Sequence of chain 1.C:
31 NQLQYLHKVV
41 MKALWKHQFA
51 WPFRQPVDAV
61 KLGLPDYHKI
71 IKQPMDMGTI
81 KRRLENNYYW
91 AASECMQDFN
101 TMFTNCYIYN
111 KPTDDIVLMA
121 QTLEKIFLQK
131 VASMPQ

A protein and the small-molecule ligand that binds it are described below.
Small molecule (SMILES): CC(=O)Nc1ccc(O)cc1

Binding-site contacts:
Ligand atom CM contacts residue PHE53 of chain 1.C at 4.0 Å (hydrophobic).
Ligand atom C6 contacts residue ASN110 of chain 1.C at 3.2 Å.
Ligand atom C1 contacts residue LEU62 of chain 1.C at 4.3 Å (hydrophobic).
Ligand atom C6 contacts residue ILE116 of chain 1.C at 4.2 Å (hydrophobic).
Ligand atom C contacts residue ILE116 of chain 1.C at 3.4 Å (hydrophobic).
Ligand atom C1 contacts residue ASN110 of chain 1.C at 4.4 Å.
Ligand atom O contacts residue ILE116 of chain 1.C at 3.9 Å.
Ligand atom C contacts residue VAL57 of chain 1.C at 3.7 Å (hydrophobic).
Ligand atom C4 contacts residue ASN110 of chain 1.C at 4.4 Å.
Ligand atom C6 contacts residue LEU64 of chain 1.C at 4.1 Å (hydrophobic).
Ligand atom CM contacts residue ILE116 of chain 1.C at 3.8 Å (hydrophobic).
Ligand atom CM contacts residue VAL57 of chain 1.C at 3.6 Å (hydrophobic).
Ligand atom O contacts residue VAL57 of chain 1.C at 4.3 Å.
Ligand atom C3 contacts residue LEU62 of chain 1.C at 3.8 Å (hydrophobic).
Ligand atom C contacts residue ASN110 of chain 1.C at 4.1 Å.
Ligand atom O4 contacts residue LEU64 of chain 1.C at 4.0 Å.
Ligand atom O contacts residue CYS106 of chain 1.C at 4.3 Å.
Ligand atom C2 contacts residue LEU62 of chain 1.C at 3.7 Å (hydrophobic).
Ligand atom O contacts residue ASN110 of chain 1.C at 3.0 Å (h-bond).
Ligand atom CM contacts residue PRO52 of chain 1.C at 4.3 Å (hydrophobic).
Ligand atom C5 contacts residue LEU64 of chain 1.C at 3.9 Å (hydrophobic).
Ligand atom C4 contacts residue LEU64 of chain 1.C at 4.1 Å (hydrophobic).
Ligand atom O contacts residue TYR67 of chain 1.C at 4.3 Å.
Ligand atom C5 contacts residue ASN110 of chain 1.C at 3.2 Å.
Ligand atom N contacts residue ILE116 of chain 1.C at 3.2 Å.
Ligand atom C1 contacts residue ILE116 of chain 1.C at 3.6 Å (hydrophobic).
Ligand atom C2 contacts residue ILE116 of chain 1.C at 4.0 Å (hydrophobic).
Ligand atom N contacts residue VAL57 of chain 1.C at 3.9 Å.